Sequence of chain 35.E:
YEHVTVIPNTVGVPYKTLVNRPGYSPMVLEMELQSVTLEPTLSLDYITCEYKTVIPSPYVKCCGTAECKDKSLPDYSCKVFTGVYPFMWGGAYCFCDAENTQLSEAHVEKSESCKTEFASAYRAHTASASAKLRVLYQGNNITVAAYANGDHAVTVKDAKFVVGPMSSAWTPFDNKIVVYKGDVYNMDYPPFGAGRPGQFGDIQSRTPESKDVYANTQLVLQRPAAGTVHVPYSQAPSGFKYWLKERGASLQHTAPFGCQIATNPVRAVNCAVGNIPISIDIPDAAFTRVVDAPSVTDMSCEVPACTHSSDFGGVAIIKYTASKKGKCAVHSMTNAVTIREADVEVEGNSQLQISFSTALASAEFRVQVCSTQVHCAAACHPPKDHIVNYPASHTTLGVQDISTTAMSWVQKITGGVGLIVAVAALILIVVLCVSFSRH

Sequence of chain 35.F:
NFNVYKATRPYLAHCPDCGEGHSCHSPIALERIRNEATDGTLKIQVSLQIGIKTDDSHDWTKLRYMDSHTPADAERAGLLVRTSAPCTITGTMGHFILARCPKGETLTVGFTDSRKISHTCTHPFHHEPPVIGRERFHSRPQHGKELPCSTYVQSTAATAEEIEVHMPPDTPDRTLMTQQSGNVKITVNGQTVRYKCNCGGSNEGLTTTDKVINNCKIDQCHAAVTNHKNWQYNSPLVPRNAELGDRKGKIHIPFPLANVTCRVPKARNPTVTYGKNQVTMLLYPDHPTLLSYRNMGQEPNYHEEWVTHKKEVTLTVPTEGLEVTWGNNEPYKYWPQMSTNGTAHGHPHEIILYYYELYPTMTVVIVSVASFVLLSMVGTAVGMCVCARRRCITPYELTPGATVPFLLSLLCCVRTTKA

Binding-site contacts:
Ligand atom O5 contacts residue THR116 of chain 35.E at 4.0 Å.
Ligand atom C1 contacts residue ASN259 of chain 35.F at 1.4 Å.
Ligand atom O6 contacts residue THR116 of chain 35.E at 3.5 Å.
Ligand atom O7 contacts residue ASN259 of chain 35.F at 2.9 Å (h-bond).
Ligand atom O7 contacts residue LYS181 of chain 35.E at 3.9 Å.
Ligand atom O6 contacts residue LYS115 of chain 35.E at 4.4 Å.
Ligand atom C7 contacts residue ASN259 of chain 35.F at 3.1 Å.
Ligand atom O5 contacts residue ASN259 of chain 35.F at 2.4 Å (h-bond).
Ligand atom C5 contacts residue ASN259 of chain 35.F at 3.7 Å.
Ligand atom C8 contacts residue LYS181 of chain 35.E at 4.1 Å.
Ligand atom C2 contacts residue ASN259 of chain 35.F at 2.4 Å.
Ligand atom C3 contacts residue ASN259 of chain 35.F at 3.8 Å.
Ligand atom N2 contacts residue ASN259 of chain 35.F at 2.9 Å (h-bond).
Ligand atom C8 contacts residue ASN259 of chain 35.F at 4.4 Å.
Ligand atom C4 contacts residue ASN259 of chain 35.F at 4.2 Å.

The protein below binds the small molecule below.
Small molecule (SMILES): CC(=O)N[C@@H]1[C@@H](O)[C@H](O)[C@@H](CO)O[C@H]1O